Sequence of chain 59.W:
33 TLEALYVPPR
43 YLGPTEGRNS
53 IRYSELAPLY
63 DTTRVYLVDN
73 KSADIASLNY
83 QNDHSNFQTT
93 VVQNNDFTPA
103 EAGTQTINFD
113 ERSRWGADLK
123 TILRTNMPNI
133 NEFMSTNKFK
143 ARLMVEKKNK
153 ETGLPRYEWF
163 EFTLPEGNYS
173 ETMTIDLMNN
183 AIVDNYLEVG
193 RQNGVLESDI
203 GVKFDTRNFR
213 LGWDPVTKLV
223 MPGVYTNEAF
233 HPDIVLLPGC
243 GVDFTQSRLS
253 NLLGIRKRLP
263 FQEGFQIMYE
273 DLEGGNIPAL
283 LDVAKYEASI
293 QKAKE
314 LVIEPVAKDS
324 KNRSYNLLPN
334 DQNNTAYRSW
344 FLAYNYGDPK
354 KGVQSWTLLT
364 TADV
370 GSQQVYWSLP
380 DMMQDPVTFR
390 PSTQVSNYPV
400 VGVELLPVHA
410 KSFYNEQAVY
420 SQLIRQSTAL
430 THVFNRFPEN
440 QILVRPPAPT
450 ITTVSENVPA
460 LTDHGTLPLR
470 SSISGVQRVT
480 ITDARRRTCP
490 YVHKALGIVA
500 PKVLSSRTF

Sequence of chain 20.W:
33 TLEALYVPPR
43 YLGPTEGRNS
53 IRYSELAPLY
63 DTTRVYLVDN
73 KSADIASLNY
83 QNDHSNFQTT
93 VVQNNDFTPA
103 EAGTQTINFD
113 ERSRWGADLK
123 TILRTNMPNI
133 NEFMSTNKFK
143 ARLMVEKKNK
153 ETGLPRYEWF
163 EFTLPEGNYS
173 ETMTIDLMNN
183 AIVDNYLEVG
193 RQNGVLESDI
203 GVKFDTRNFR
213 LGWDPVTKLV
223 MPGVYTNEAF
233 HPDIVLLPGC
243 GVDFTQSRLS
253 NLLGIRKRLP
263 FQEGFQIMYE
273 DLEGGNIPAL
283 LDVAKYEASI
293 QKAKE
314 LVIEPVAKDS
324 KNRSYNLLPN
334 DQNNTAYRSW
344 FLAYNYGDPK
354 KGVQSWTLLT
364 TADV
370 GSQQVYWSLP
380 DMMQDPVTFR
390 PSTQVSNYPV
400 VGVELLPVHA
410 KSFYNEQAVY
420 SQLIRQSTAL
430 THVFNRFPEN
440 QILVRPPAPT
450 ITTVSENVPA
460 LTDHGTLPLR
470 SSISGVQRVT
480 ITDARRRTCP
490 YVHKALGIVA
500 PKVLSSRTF

Binding-site contacts:
Ligand atom CG1 contacts residue ARG435 of chain 59.W at 3.8 Å.
Ligand atom CE2 contacts residue MET223 of chain 20.W at 3.5 Å (hydrophobic).
Ligand atom CB contacts residue LEU189 of chain 59.W at 3.8 Å (hydrophobic).
Ligand atom CG contacts residue TYR288 of chain 20.W at 3.4 Å (hydrophobic).
Ligand atom CE1 contacts residue MET223 of chain 20.W at 3.3 Å (hydrophobic).
Ligand atom CG2 contacts residue TYR188 of chain 59.W at 3.9 Å (hydrophobic).
Ligand atom OH contacts residue THR430 of chain 59.W at 3.4 Å.
Ligand atom CD contacts residue HIS431 of chain 59.W at 3.8 Å.
Ligand atom O contacts residue ARG193 of chain 59.W at 2.8 Å (salt-bridge).
Ligand atom CZ contacts residue MET223 of chain 20.W at 2.9 Å (hydrophobic).
Ligand atom CG contacts residue GLU289 of chain 20.W at 3.6 Å.
Ligand atom CE1 contacts residue THR219 of chain 20.W at 3.9 Å.
Ligand atom CZ contacts residue ARG193 of chain 59.W at 3.1 Å.
Ligand atom CA contacts residue ARG193 of chain 59.W at 3.8 Å.
Ligand atom CG2 contacts residue LEU189 of chain 59.W at 2.8 Å (hydrophobic).
Ligand atom CZ contacts residue THR219 of chain 20.W at 3.2 Å.
Ligand atom CE1 contacts residue GLU289 of chain 20.W at 3.6 Å.
Ligand atom CD1 contacts residue ARG193 of chain 59.W at 3.7 Å.
Ligand atom OH contacts residue LEU283 of chain 20.W at 3.8 Å.
Ligand atom CD1 contacts residue GLU289 of chain 20.W at 3.0 Å.
Ligand atom CB contacts residue ARG435 of chain 59.W at 3.7 Å.
Ligand atom OD1 contacts residue GLU199 of chain 59.W at 3.4 Å (salt-bridge).
Ligand atom CE1 contacts residue VAL432 of chain 59.W at 3.8 Å (hydrophobic).
Ligand atom CE2 contacts residue ARG193 of chain 59.W at 3.8 Å.
Ligand atom CD1 contacts residue HIS431 of chain 59.W at 3.3 Å.
Ligand atom CG contacts residue GLU199 of chain 59.W at 3.6 Å.
Ligand atom N contacts residue ARG193 of chain 59.W at 3.8 Å.
Ligand atom OH contacts residue HIS431 of chain 59.W at 2.9 Å (h-bond).
Ligand atom CG contacts residue HIS431 of chain 59.W at 3.8 Å.
Ligand atom CB contacts residue GLU289 of chain 20.W at 3.8 Å.
Ligand atom OH contacts residue MET223 of chain 20.W at 2.2 Å (h-bond).
Ligand atom O contacts residue ARG435 of chain 59.W at 3.5 Å (salt-bridge).
Ligand atom CE1 contacts residue HIS431 of chain 59.W at 3.0 Å.
Ligand atom CZ contacts residue HIS431 of chain 59.W at 3.4 Å.
Ligand atom ND2 contacts residue TYR188 of chain 59.W at 3.5 Å (h-bond).
Ligand atom CE1 contacts residue ARG193 of chain 59.W at 3.1 Å.
Ligand atom ND2 contacts residue GLU199 of chain 59.W at 2.9 Å (salt-bridge).
Ligand atom CG1 contacts residue PHE436 of chain 59.W at 3.4 Å (hydrophobic).
Ligand atom CD2 contacts residue MET223 of chain 20.W at 3.7 Å (hydrophobic).
Ligand atom C contacts residue ARG193 of chain 59.W at 3.3 Å.

A small-molecule ligand and the protein it binds are described below.
Small molecule (SMILES): CC(C)[C@H](NC(=O)[C@@H]1CCCN1C(=O)[C@H](CC(N)=O)NC(=O)[C@@H](N)Cc1ccccc1)C(=O)N[C@@H](Cc1ccc(O)cc1)C(=O)N1CCC[C@H]1C(=O)N[C@H](C=O)Cc1ccc(O)cc1